This small molecule binds to this protein.
Small molecule (SMILES): O=C(O)c1ccc2ccccc2c1

Sequence of chain 1.B:
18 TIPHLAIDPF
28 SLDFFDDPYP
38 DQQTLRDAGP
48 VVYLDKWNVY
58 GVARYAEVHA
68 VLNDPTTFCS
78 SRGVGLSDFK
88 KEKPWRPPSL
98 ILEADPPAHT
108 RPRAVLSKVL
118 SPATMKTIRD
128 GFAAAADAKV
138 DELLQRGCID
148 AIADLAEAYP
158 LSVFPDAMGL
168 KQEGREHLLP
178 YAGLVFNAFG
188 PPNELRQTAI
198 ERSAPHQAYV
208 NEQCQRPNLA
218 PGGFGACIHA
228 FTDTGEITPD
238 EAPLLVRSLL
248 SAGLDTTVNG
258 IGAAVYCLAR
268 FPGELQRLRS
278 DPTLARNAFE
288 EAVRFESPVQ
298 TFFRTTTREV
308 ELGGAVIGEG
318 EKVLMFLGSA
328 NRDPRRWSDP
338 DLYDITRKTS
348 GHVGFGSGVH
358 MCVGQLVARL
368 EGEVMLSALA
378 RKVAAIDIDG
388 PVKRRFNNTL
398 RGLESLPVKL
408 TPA

Binding-site contacts:
Ligand atom C3 contacts residue ALA249 of chain 1.B at 4.2 Å (hydrophobic).
Ligand atom O1 contacts residue SER245 of chain 1.B at 2.7 Å.
Ligand atom C5 contacts residue SER248 of chain 1.B at 3.8 Å.
Ligand atom C9 contacts residue HEM1 of chain 1.J at 4.2 Å.
Ligand atom C2 contacts residue LEU99 of chain 1.B at 3.8 Å (hydrophobic).
Ligand atom C1 contacts residue ALA249 of chain 1.B at 3.6 Å (hydrophobic).
Ligand atom C6 contacts residue LEU99 of chain 1.B at 3.8 Å (hydrophobic).
Ligand atom C4 contacts residue HEM1 of chain 1.J at 3.5 Å.
Ligand atom C10 contacts residue ALA249 of chain 1.B at 4.0 Å (hydrophobic).
Ligand atom C3 contacts residue HEM1 of chain 1.J at 3.7 Å.
Ligand atom C9 contacts residue PHE183 of chain 1.B at 4.1 Å (hydrophobic).
Ligand atom C11 contacts residue SER96 of chain 1.B at 3.3 Å.
Ligand atom O1 contacts residue SER96 of chain 1.B at 3.2 Å (h-bond).
Ligand atom C4 contacts residue LEU99 of chain 1.B at 3.5 Å (hydrophobic).
Ligand atom C3 contacts residue SER245 of chain 1.B at 3.8 Å.
Ligand atom C6 contacts residue ALA249 of chain 1.B at 4.2 Å (hydrophobic).
Ligand atom O2 contacts residue ARG93 of chain 1.B at 2.7 Å (salt-bridge).
Ligand atom C3 contacts residue ILE98 of chain 1.B at 4.2 Å (hydrophobic).
Ligand atom O2 contacts residue SER96 of chain 1.B at 3.8 Å.
Ligand atom C3 contacts residue LEU99 of chain 1.B at 3.8 Å (hydrophobic).
Ligand atom C6 contacts residue PHE186 of chain 1.B at 3.9 Å (hydrophobic).
Ligand atom C8 contacts residue SER245 of chain 1.B at 2.9 Å.
Ligand atom C5 contacts residue VAL182 of chain 1.B at 3.9 Å (hydrophobic).
Ligand atom C10 contacts residue PHE186 of chain 1.B at 4.0 Å (hydrophobic).
Ligand atom C11 contacts residue ARG93 of chain 1.B at 3.9 Å.
Ligand atom C4 contacts residue ALA249 of chain 1.B at 3.5 Å (hydrophobic).
Ligand atom C1 contacts residue LEU99 of chain 1.B at 3.8 Å (hydrophobic).
Ligand atom C9 contacts residue LEU99 of chain 1.B at 3.7 Å (hydrophobic).
Ligand atom C6 contacts residue VAL182 of chain 1.B at 3.7 Å (hydrophobic).
Ligand atom C10 contacts residue PHE183 of chain 1.B at 3.5 Å (hydrophobic).
Ligand atom C11 contacts residue SER245 of chain 1.B at 3.5 Å.
Ligand atom C9 contacts residue ALA249 of chain 1.B at 3.7 Å (hydrophobic).
Ligand atom C3 contacts residue SER96 of chain 1.B at 4.0 Å.
Ligand atom C8 contacts residue ILE98 of chain 1.B at 4.0 Å (hydrophobic).
Ligand atom C8 contacts residue SER96 of chain 1.B at 3.1 Å.
Ligand atom C7 contacts residue SER96 of chain 1.B at 3.4 Å.
Ligand atom O1 contacts residue LEU241 of chain 1.B at 3.5 Å (h-bond).
Ligand atom C2 contacts residue ALA249 of chain 1.B at 4.0 Å (hydrophobic).
Ligand atom C10 contacts residue LEU99 of chain 1.B at 3.9 Å (hydrophobic).
Ligand atom C7 contacts residue SER245 of chain 1.B at 3.6 Å.